This small molecule binds to this protein.
Small molecule (SMILES): Nc1ncnc2c1ncn2[C@H]1C[C@H](O)[C@@H](CO[P](=O)(O)O[P](=O)(O)OP(=O)(O)O)O1

Binding-site contacts:
Ligand atom O2A contacts residue NA1 of chain 1.I at 2.4 Å (h-bond).
Ligand atom O1G contacts residue GLY189 of chain 1.D at 2.8 Å (h-bond).
Ligand atom O2B contacts residue SER180 of chain 1.D at 3.0 Å (h-bond).
Ligand atom N3 contacts residue ASN279 of chain 1.D at 3.1 Å (h-bond).
Ligand atom PG contacts residue GLY189 of chain 1.D at 3.6 Å.
Ligand atom O3A contacts residue MG1 of chain 1.F at 3.5 Å.
Ligand atom O1G contacts residue SER188 of chain 1.D at 3.6 Å.
Ligand atom O2B contacts residue ASP192 of chain 1.D at 2.9 Å (salt-bridge).
Ligand atom C2' contacts residue ASN279 of chain 1.D at 3.4 Å.
Ligand atom O3G contacts residue MG1 of chain 1.F at 2.1 Å.
Ligand atom C4' contacts residue PHE272 of chain 1.D at 3.5 Å (hydrophobic).
Ligand atom O3' contacts residue THR273 of chain 1.D at 3.4 Å (h-bond).
Ligand atom PA contacts residue NA1 of chain 1.I at 3.5 Å.
Ligand atom O3' contacts residue ARG183 of chain 1.D at 3.5 Å (salt-bridge).
Ligand atom O4' contacts residue PHE272 of chain 1.D at 3.7 Å.
Ligand atom N7 contacts residue ASP276 of chain 1.D at 3.4 Å.
Ligand atom C5 contacts residue ASP276 of chain 1.D at 3.4 Å.
Ligand atom PA contacts residue MG1 of chain 1.F at 3.2 Å.
Ligand atom O2A contacts residue ASP190 of chain 1.D at 3.0 Å (salt-bridge).
Ligand atom O2B contacts residue MG1 of chain 1.F at 2.1 Å.
Ligand atom C2' contacts residue GLY274 of chain 1.D at 3.5 Å.
Ligand atom PG contacts residue SER180 of chain 1.D at 3.5 Å.
Ligand atom PB contacts residue MG1 of chain 1.F at 3.1 Å.
Ligand atom C1' contacts residue TYR271 of chain 1.D at 3.5 Å (hydrophobic).
Ligand atom O2B contacts residue GLY179 of chain 1.D at 3.3 Å.
Ligand atom C5' contacts residue ASP192 of chain 1.D at 3.6 Å.
Ligand atom O3' contacts residue PHE272 of chain 1.D at 3.7 Å.
Ligand atom C1' contacts residue ASN279 of chain 1.D at 3.7 Å.
Ligand atom PG contacts residue MG1 of chain 1.F at 3.3 Å.
Ligand atom O1G contacts residue SER180 of chain 1.D at 2.5 Å (h-bond).
Ligand atom O1B contacts residue ARG183 of chain 1.D at 2.9 Å (salt-bridge).
Ligand atom O2A contacts residue ASP192 of chain 1.D at 3.1 Å (salt-bridge).
Ligand atom O3B contacts residue SER180 of chain 1.D at 3.7 Å.
Ligand atom O2A contacts residue MG1 of chain 1.F at 2.1 Å.
Ligand atom C2' contacts residue TYR271 of chain 1.D at 3.3 Å (hydrophobic).
Ligand atom O1B contacts residue SER180 of chain 1.D at 3.7 Å.
Ligand atom O3' contacts residue GLY274 of chain 1.D at 3.3 Å.
Ligand atom N3 contacts residue TYR271 of chain 1.D at 3.6 Å.
Ligand atom O3G contacts residue ASP190 of chain 1.D at 2.8 Å (salt-bridge).
Ligand atom O3B contacts residue MG1 of chain 1.F at 3.6 Å.

Sequence of chain 1.D:
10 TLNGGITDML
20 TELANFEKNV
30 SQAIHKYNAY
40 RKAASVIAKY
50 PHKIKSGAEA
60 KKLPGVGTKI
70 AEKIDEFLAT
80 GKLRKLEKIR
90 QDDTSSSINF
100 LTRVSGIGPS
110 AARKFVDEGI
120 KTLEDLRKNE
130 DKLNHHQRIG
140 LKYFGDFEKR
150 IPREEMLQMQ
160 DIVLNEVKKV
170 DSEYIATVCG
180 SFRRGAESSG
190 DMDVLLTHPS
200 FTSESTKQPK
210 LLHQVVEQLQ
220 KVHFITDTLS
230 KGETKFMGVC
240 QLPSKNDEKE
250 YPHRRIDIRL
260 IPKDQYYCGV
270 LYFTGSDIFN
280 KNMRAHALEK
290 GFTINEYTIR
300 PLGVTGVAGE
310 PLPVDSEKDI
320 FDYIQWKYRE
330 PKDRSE